Sequence of chain 1.B:
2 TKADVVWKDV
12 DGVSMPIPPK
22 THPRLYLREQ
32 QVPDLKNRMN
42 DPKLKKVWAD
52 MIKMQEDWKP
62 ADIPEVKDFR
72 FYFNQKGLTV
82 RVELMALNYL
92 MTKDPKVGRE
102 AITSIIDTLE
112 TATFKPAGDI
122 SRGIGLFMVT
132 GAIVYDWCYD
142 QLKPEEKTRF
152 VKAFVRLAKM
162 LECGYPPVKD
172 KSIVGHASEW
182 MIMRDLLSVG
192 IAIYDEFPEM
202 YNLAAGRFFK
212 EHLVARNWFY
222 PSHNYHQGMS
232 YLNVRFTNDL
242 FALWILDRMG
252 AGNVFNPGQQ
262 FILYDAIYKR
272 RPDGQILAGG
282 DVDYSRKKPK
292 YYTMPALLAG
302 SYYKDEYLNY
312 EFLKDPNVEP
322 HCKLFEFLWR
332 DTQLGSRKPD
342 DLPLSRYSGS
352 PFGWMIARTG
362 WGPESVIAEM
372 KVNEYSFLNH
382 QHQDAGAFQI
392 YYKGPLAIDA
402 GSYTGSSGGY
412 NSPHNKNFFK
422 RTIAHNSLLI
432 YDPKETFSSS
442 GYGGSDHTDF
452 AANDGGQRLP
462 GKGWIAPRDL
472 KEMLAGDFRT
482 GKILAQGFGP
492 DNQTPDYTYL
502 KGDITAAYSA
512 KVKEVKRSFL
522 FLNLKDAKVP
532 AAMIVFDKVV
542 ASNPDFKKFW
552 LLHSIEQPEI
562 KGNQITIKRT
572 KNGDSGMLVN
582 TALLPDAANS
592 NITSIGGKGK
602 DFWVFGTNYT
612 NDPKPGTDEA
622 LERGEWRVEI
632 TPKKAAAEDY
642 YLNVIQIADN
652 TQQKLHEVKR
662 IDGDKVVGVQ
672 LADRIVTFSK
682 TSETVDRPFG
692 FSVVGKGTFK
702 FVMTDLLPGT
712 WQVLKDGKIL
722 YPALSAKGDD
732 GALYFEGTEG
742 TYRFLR

This small molecule binds to this protein.
Small molecule (SMILES): C[C@@H]1O[C@@H](O[C@H]2[C@H](O)[C@H](O[C@H]3O[C@H](C(=O)O)[C@@H](O[C@@H]4OCC[C@H](O)[C@H]4O)[C@H](O)[C@H]3O)CO[C@@H]2CO)[C@H](O)[C@H](O)[C@H]1O

Binding-site contacts:
Ligand atom O4 contacts residue THR109 of chain 1.B at 4.2 Å.
Ligand atom C2 contacts residue LEU79 of chain 1.B at 4.0 Å (hydrophobic).
Ligand atom O3 contacts residue LYS77 of chain 1.B at 2.7 Å (salt-bridge).
Ligand atom C5 contacts residue THR109 of chain 1.B at 3.0 Å.
Ligand atom O5 contacts residue THR109 of chain 1.B at 2.4 Å (h-bond).
Ligand atom O3 contacts residue THR109 of chain 1.B at 4.2 Å.
Ligand atom O2 contacts residue THR109 of chain 1.B at 3.5 Å (h-bond).
Ligand atom O2 contacts residue LEU79 of chain 1.B at 3.8 Å.
Ligand atom C4 contacts residue THR109 of chain 1.B at 3.5 Å.
Ligand atom C4 contacts residue LYS77 of chain 1.B at 3.9 Å.
Ligand atom C6 contacts residue PHE72 of chain 1.B at 3.6 Å (hydrophobic).
Ligand atom C3 contacts residue LYS77 of chain 1.B at 3.7 Å.
Ligand atom C1 contacts residue THR109 of chain 1.B at 1.4 Å.
Ligand atom O4 contacts residue LYS77 of chain 1.B at 4.2 Å.
Ligand atom C3 contacts residue LEU79 of chain 1.B at 4.3 Å (hydrophobic).
Ligand atom C3 contacts residue ALA113 of chain 1.B at 4.4 Å (hydrophobic).
Ligand atom C3 contacts residue THR109 of chain 1.B at 3.0 Å.
Ligand atom C2 contacts residue LYS77 of chain 1.B at 4.2 Å.
Ligand atom O2 contacts residue LYS77 of chain 1.B at 3.6 Å (salt-bridge).
Ligand atom C5 contacts residue LEU79 of chain 1.B at 4.1 Å (hydrophobic).
Ligand atom C6 contacts residue TYR73 of chain 1.B at 3.9 Å (hydrophobic).
Ligand atom C6 contacts residue THR109 of chain 1.B at 4.3 Å.
Ligand atom O2 contacts residue ALA113 of chain 1.B at 4.5 Å.
Ligand atom O2 contacts residue THR114 of chain 1.B at 4.3 Å.
Ligand atom C1 contacts residue THR109 of chain 1.B at 4.4 Å.
Ligand atom O4 contacts residue THR80 of chain 1.B at 3.9 Å.
Ligand atom O3 contacts residue THR80 of chain 1.B at 2.9 Å (h-bond).
Ligand atom O3 contacts residue GLY78 of chain 1.B at 3.8 Å.
Ligand atom C2 contacts residue THR109 of chain 1.B at 2.4 Å.
Ligand atom O2 contacts residue GLY78 of chain 1.B at 4.0 Å.
Ligand atom C2 contacts residue ALA113 of chain 1.B at 4.0 Å (hydrophobic).
Ligand atom C3 contacts residue THR80 of chain 1.B at 3.8 Å.
Ligand atom O3 contacts residue LEU79 of chain 1.B at 3.5 Å (h-bond).
Ligand atom C6 contacts residue LEU79 of chain 1.B at 3.8 Å (hydrophobic).